Sequence of chain 1.B:
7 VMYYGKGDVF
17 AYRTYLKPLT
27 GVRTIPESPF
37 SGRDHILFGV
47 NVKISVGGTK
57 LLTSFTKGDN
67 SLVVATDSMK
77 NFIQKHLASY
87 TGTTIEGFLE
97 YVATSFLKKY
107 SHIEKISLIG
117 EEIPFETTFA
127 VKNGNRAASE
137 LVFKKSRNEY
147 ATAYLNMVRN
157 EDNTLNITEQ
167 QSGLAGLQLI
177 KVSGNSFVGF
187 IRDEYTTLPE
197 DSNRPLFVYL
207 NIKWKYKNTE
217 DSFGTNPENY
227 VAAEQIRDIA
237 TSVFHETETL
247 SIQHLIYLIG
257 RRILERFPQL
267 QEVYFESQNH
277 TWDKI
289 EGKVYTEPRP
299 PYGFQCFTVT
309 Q

This small molecule binds to this protein.
Small molecule (SMILES): O=c1[nH]c(=O)c2nn[nH]c2[nH]1

Sequence of chain 1.A:
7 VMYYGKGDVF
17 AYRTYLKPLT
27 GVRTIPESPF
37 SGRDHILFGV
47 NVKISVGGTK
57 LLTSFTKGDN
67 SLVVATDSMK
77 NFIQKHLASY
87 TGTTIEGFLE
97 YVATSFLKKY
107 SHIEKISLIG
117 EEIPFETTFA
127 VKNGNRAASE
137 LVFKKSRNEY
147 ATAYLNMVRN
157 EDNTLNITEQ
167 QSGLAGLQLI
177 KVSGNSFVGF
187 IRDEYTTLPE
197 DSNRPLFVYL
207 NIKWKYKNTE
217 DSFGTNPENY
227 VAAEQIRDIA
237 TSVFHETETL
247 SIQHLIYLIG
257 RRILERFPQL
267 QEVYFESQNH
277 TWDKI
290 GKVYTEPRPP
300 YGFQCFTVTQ

Binding-site contacts:
Ligand atom C5 contacts residue PHE183 of chain 1.B at 3.4 Å (hydrophobic).
Ligand atom C4 contacts residue OXY1 of chain 1.J at 2.8 Å.
Ligand atom N9 contacts residue LEU194 of chain 1.B at 3.8 Å.
Ligand atom C2 contacts residue OXY1 of chain 1.J at 3.3 Å.
Ligand atom N1 contacts residue OXY1 of chain 1.J at 3.2 Å (h-bond).
Ligand atom C2 contacts residue GLN249 of chain 1.B at 3.8 Å.
Ligand atom O2 contacts residue ARG200 of chain 1.B at 2.7 Å (salt-bridge).
Ligand atom N7 contacts residue PHE183 of chain 1.B at 3.7 Å.
Ligand atom O2 contacts residue SER247 of chain 1.B at 3.4 Å.
Ligand atom N7 contacts residue ALA71 of chain 1.A at 3.5 Å.
Ligand atom O6 contacts residue GLN249 of chain 1.B at 3.0 Å (h-bond).
Ligand atom N8 contacts residue ASP73 of chain 1.A at 3.8 Å.
Ligand atom C6 contacts residue GLN249 of chain 1.B at 3.8 Å.
Ligand atom C5 contacts residue OXY1 of chain 1.J at 2.8 Å.
Ligand atom C4 contacts residue PHE183 of chain 1.B at 3.4 Å (hydrophobic).
Ligand atom C4 contacts residue ASN275 of chain 1.B at 3.8 Å.
Ligand atom C6 contacts residue OXY1 of chain 1.J at 3.1 Å.
Ligand atom O6 contacts residue VAL69 of chain 1.A at 3.7 Å.
Ligand atom N8 contacts residue ALA71 of chain 1.A at 3.8 Å.
Ligand atom N8 contacts residue THR72 of chain 1.A at 3.3 Å (h-bond).
Ligand atom N3 contacts residue PHE183 of chain 1.B at 3.8 Å.
Ligand atom N8 contacts residue PHE183 of chain 1.B at 3.7 Å.
Ligand atom N3 contacts residue ASN275 of chain 1.B at 3.5 Å (h-bond).
Ligand atom N3 contacts residue ARG200 of chain 1.B at 3.1 Å (salt-bridge).
Ligand atom N7 contacts residue THR72 of chain 1.A at 2.8 Å (h-bond).
Ligand atom N1 contacts residue GLN249 of chain 1.B at 3.0 Å (h-bond).
Ligand atom N7 contacts residue OXY1 of chain 1.J at 3.5 Å (h-bond).
Ligand atom O6 contacts residue TYR10 of chain 1.A at 3.8 Å.
Ligand atom O2 contacts residue GLN249 of chain 1.B at 3.7 Å.
Ligand atom N3 contacts residue OXY1 of chain 1.J at 3.0 Å (h-bond).
Ligand atom C2 contacts residue ARG200 of chain 1.B at 3.5 Å.
Ligand atom N1 contacts residue PHE183 of chain 1.B at 3.6 Å.
Ligand atom N9 contacts residue PHE183 of chain 1.B at 3.5 Å.
Ligand atom N9 contacts residue OXY1 of chain 1.J at 3.4 Å (h-bond).
Ligand atom N8 contacts residue LEU194 of chain 1.B at 3.7 Å.
Ligand atom O6 contacts residue OXY1 of chain 1.J at 3.8 Å.
Ligand atom C6 contacts residue PHE183 of chain 1.B at 3.5 Å (hydrophobic).
Ligand atom C2 contacts residue PHE183 of chain 1.B at 3.7 Å (hydrophobic).
Ligand atom O2 contacts residue ILE248 of chain 1.B at 2.8 Å (h-bond).
Ligand atom O6 contacts residue THR72 of chain 1.A at 3.6 Å.